The small molecule below binds the protein below.
Small molecule (SMILES): CN1CCN(c2cccc3nc(-c4n[nH]c5cc(-c6ccc(N)cc6)ccc45)[nH]c23)CC1

Binding-site contacts:
Ligand atom C28 contacts residue PHE80 of chain 3.A at 3.6 Å (hydrophobic).
Ligand atom C27 contacts residue LYS33 of chain 3.A at 3.3 Å.
Ligand atom C31 contacts residue ALA144 of chain 3.A at 3.7 Å (hydrophobic).
Ligand atom N7 contacts residue ALA31 of chain 3.A at 3.4 Å.
Ligand atom N32 contacts residue LEU55 of chain 3.A at 3.6 Å.
Ligand atom C29 contacts residue ASP145 of chain 3.A at 3.3 Å.
Ligand atom C21 contacts residue ASP86 of chain 3.A at 3.5 Å.
Ligand atom N7 contacts residue GLU81 of chain 3.A at 2.8 Å (salt-bridge).
Ligand atom C5 contacts residue LEU134 of chain 3.A at 3.4 Å (hydrophobic).
Ligand atom C15 contacts residue HIS84 of chain 3.A at 3.1 Å.
Ligand atom C28 contacts residue GLU51 of chain 3.A at 2.7 Å.
Ligand atom C16 contacts residue HIS84 of chain 3.A at 3.2 Å.
Ligand atom C25 contacts residue LYS89 of chain 3.A at 3.3 Å.
Ligand atom N23 contacts residue ASP86 of chain 3.A at 2.8 Å (salt-bridge).
Ligand atom N11 contacts residue PHE82 of chain 3.A at 3.4 Å.
Ligand atom N32 contacts residue PHE146 of chain 3.A at 3.0 Å (h-bond).
Ligand atom N11 contacts residue LEU83 of chain 3.A at 2.7 Å (h-bond).
Ligand atom C30 contacts residue PHE80 of chain 3.A at 3.3 Å (hydrophobic).
Ligand atom C22 contacts residue ASP86 of chain 3.A at 3.2 Å.
Ligand atom C10 contacts residue ILE10 of chain 3.A at 3.6 Å (hydrophobic).
Ligand atom N8 contacts residue LEU83 of chain 3.A at 3.1 Å (h-bond).
Ligand atom C15 contacts residue LEU83 of chain 3.A at 3.5 Å (hydrophobic).
Ligand atom C29 contacts residue PHE80 of chain 3.A at 3.5 Å (hydrophobic).
Ligand atom N8 contacts residue GLU81 of chain 3.A at 3.6 Å (salt-bridge).
Ligand atom C31 contacts residue PHE80 of chain 3.A at 3.6 Å (hydrophobic).
Ligand atom C12 contacts residue LEU83 of chain 3.A at 3.3 Å (hydrophobic).
Ligand atom C28 contacts residue LYS33 of chain 3.A at 2.8 Å.
Ligand atom C25 contacts residue ILE10 of chain 3.A at 3.3 Å (hydrophobic).
Ligand atom N32 contacts residue GLU51 of chain 3.A at 2.3 Å (salt-bridge).
Ligand atom N32 contacts residue ASP145 of chain 3.A at 3.6 Å.
Ligand atom C26 contacts residue ASP86 of chain 3.A at 3.5 Å.
Ligand atom C30 contacts residue ASP145 of chain 3.A at 3.3 Å.
Ligand atom C24 contacts residue ILE10 of chain 3.A at 3.5 Å (hydrophobic).
Ligand atom N11 contacts residue ILE10 of chain 3.A at 3.6 Å.
Ligand atom N20 contacts residue ILE10 of chain 3.A at 3.4 Å (h-bond).
Ligand atom N8 contacts residue ALA31 of chain 3.A at 3.6 Å.
Ligand atom C4 contacts residue LEU134 of chain 3.A at 3.4 Å (hydrophobic).
Ligand atom C29 contacts residue GLU51 of chain 3.A at 2.9 Å.
Ligand atom N8 contacts residue PHE82 of chain 3.A at 3.7 Å.
Ligand atom C24 contacts residue LYS89 of chain 3.A at 3.5 Å.

Sequence of chain 3.A:
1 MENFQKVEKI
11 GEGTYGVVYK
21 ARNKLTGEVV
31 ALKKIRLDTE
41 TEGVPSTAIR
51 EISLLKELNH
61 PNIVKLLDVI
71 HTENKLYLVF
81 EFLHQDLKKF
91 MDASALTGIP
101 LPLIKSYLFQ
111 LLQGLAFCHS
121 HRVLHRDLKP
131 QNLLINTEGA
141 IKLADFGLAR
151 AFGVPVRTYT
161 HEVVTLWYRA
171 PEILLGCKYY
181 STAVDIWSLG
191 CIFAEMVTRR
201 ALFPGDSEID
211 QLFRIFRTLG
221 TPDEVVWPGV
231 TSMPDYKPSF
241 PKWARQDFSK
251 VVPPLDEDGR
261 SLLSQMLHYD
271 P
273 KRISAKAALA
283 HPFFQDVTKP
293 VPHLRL